A small-molecule ligand and the protein it binds are described below.
Small molecule (SMILES): CC(=O)N[C@@H]1[C@@H](O)[C@H](O)[C@@H](CO)O[C@H]1O

Sequence of chain 4.F:
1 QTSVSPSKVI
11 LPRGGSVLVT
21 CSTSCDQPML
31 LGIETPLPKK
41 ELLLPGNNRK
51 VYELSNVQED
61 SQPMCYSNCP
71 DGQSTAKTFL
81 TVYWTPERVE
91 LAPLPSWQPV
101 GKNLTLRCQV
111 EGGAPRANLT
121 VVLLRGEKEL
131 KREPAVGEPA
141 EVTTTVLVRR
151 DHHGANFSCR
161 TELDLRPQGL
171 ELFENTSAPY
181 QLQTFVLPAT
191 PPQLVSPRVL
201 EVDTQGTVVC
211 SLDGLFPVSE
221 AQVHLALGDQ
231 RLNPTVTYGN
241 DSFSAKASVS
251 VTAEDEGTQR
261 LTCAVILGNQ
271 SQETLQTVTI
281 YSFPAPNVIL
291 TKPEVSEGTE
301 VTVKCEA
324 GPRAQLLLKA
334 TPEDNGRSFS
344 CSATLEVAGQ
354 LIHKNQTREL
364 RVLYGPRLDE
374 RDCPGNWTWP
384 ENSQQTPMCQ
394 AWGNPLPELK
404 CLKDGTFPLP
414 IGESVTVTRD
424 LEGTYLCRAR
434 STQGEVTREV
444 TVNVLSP

Binding-site contacts:
Ligand atom C7 contacts residue PRO167 of chain 4.F at 3.9 Å (hydrophobic).
Ligand atom O5 contacts residue ASN118 of chain 4.F at 1.8 Å (h-bond).
Ligand atom C1 contacts residue ASN118 of chain 4.F at 1.6 Å.
Ligand atom O6 contacts residue ASN118 of chain 4.F at 4.0 Å.
Ligand atom O5 contacts residue ALA117 of chain 4.F at 3.5 Å (h-bond).
Ligand atom N2 contacts residue PRO167 of chain 4.F at 4.0 Å.
Ligand atom C6 contacts residue ALA117 of chain 4.F at 3.6 Å (hydrophobic).
Ligand atom C1 contacts residue GLN168 of chain 4.F at 4.0 Å.
Ligand atom O7 contacts residue ASN118 of chain 4.F at 3.5 Å (h-bond).
Ligand atom C7 contacts residue ASN118 of chain 4.F at 3.9 Å.
Ligand atom C4 contacts residue ASN118 of chain 4.F at 3.8 Å.
Ligand atom C3 contacts residue ASN118 of chain 4.F at 3.8 Å.
Ligand atom O5 contacts residue GLN168 of chain 4.F at 4.0 Å.
Ligand atom C1 contacts residue PRO167 of chain 4.F at 4.4 Å (hydrophobic).
Ligand atom C8 contacts residue ASP164 of chain 4.F at 4.5 Å.
Ligand atom C4 contacts residue ALA117 of chain 4.F at 4.2 Å (hydrophobic).
Ligand atom C6 contacts residue ASN118 of chain 4.F at 4.0 Å.
Ligand atom C8 contacts residue PRO167 of chain 4.F at 3.7 Å (hydrophobic).
Ligand atom C1 contacts residue ALA117 of chain 4.F at 3.9 Å (hydrophobic).
Ligand atom C2 contacts residue ASN118 of chain 4.F at 2.7 Å.
Ligand atom O6 contacts residue ALA117 of chain 4.F at 2.3 Å.
Ligand atom C5 contacts residue ALA117 of chain 4.F at 4.2 Å (hydrophobic).
Ligand atom O7 contacts residue ALA117 of chain 4.F at 4.5 Å.
Ligand atom C5 contacts residue GLN168 of chain 4.F at 4.5 Å.
Ligand atom C5 contacts residue ASN118 of chain 4.F at 3.2 Å.
Ligand atom C2 contacts residue ALA117 of chain 4.F at 4.0 Å (hydrophobic).
Ligand atom N2 contacts residue ASN118 of chain 4.F at 3.6 Å.